The small molecule below binds the protein below.
Small molecule (SMILES): CC1(C)S[C@H]([C@H](NC(=O)[C@H](N)c2ccccc2)C(=O)O)N[C@H]1C(=O)O

Binding-site contacts:
Ligand atom C1 contacts residue ASN193 of chain 1.A at 3.7 Å.
Ligand atom O1 contacts residue CYS181 of chain 1.A at 3.4 Å.
Ligand atom C2 contacts residue HIS223 of chain 1.A at 4.0 Å.
Ligand atom N3 contacts residue HIS223 of chain 1.A at 3.7 Å.
Ligand atom O2 contacts residue LYS184 of chain 1.A at 2.9 Å (salt-bridge).
Ligand atom C2 contacts residue ASN193 of chain 1.A at 4.0 Å.
Ligand atom C2 contacts residue CD1 of chain 1.E at 3.1 Å.
Ligand atom N1 contacts residue MET40 of chain 1.A at 4.2 Å.
Ligand atom C12 contacts residue HIS223 of chain 1.A at 4.2 Å.
Ligand atom C13 contacts residue HIS223 of chain 1.A at 3.7 Å.
Ligand atom C12 contacts residue ASN193 of chain 1.A at 4.0 Å.
Ligand atom C13 contacts residue CD1 of chain 1.E at 3.3 Å.
Ligand atom N3 contacts residue CD1 of chain 1.E at 2.6 Å.
Ligand atom C13 contacts residue TRP66 of chain 1.A at 4.0 Å (hydrophobic).
Ligand atom C14 contacts residue TRP66 of chain 1.A at 3.7 Å (hydrophobic).
Ligand atom O2 contacts residue GLY192 of chain 1.A at 3.5 Å.
Ligand atom O1 contacts residue HIS223 of chain 1.A at 3.2 Å (h-bond).
Ligand atom C7 contacts residue GLN96 of chain 1.A at 4.1 Å.
Ligand atom O1 contacts residue CD1 of chain 1.E at 2.2 Å.
Ligand atom N2 contacts residue HIS95 of chain 1.A at 3.6 Å.
Ligand atom N3 contacts residue ASP97 of chain 1.A at 3.7 Å.
Ligand atom C14 contacts residue ASP97 of chain 1.A at 3.3 Å.
Ligand atom O2 contacts residue LEU191 of chain 1.A at 4.0 Å.
Ligand atom C14 contacts residue CD1 of chain 1.E at 3.7 Å.
Ligand atom O1 contacts residue HIS162 of chain 1.A at 3.8 Å.
Ligand atom O3 contacts residue HIS95 of chain 1.A at 3.7 Å.
Ligand atom C2 contacts residue HIS162 of chain 1.A at 3.8 Å.
Ligand atom O2 contacts residue HIS162 of chain 1.A at 3.7 Å.
Ligand atom C16 contacts residue HIS223 of chain 1.A at 3.4 Å.
Ligand atom C16 contacts residue CD1 of chain 1.E at 4.2 Å.
Ligand atom O1 contacts residue LYS184 of chain 1.A at 3.3 Å (salt-bridge).
Ligand atom C9 contacts residue GLN96 of chain 1.A at 3.7 Å.
Ligand atom S1 contacts residue MET40 of chain 1.A at 3.7 Å.
Ligand atom O2 contacts residue ASN193 of chain 1.A at 3.0 Å (h-bond).
Ligand atom C13 contacts residue ASP97 of chain 1.A at 3.5 Å.
Ligand atom C2 contacts residue LYS184 of chain 1.A at 3.5 Å.
Ligand atom O3 contacts residue ASP97 of chain 1.A at 3.4 Å (salt-bridge).
Ligand atom C12 contacts residue CD1 of chain 1.E at 3.3 Å.
Ligand atom C8 contacts residue GLN96 of chain 1.A at 3.2 Å.
Ligand atom O3 contacts residue GLN96 of chain 1.A at 3.9 Å.

Sequence of chain 1.A:
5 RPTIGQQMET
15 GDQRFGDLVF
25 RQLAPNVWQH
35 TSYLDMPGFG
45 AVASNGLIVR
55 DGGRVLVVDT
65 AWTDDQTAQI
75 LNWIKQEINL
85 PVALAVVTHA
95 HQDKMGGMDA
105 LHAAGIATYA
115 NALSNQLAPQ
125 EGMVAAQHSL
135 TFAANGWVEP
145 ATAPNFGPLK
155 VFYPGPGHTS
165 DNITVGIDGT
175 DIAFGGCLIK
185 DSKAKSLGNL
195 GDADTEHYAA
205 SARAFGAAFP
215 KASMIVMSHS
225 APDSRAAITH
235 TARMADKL